Binding-site contacts:
Ligand atom C5 contacts residue ASN154 of chain 5.C at 3.6 Å.
Ligand atom C7 contacts residue ASN154 of chain 5.C at 3.4 Å.
Ligand atom C1 contacts residue SER157 of chain 5.C at 4.2 Å.
Ligand atom N2 contacts residue ASN154 of chain 5.C at 3.1 Å (h-bond).
Ligand atom C8 contacts residue ASN154 of chain 5.C at 3.8 Å.
Ligand atom C4 contacts residue ASN154 of chain 5.C at 4.2 Å.
Ligand atom O7 contacts residue ASN154 of chain 5.C at 3.8 Å.
Ligand atom O6 contacts residue SER157 of chain 5.C at 4.4 Å.
Ligand atom O5 contacts residue SER157 of chain 5.C at 3.5 Å (h-bond).
Ligand atom O5 contacts residue SER156 of chain 5.C at 4.3 Å.
Ligand atom C2 contacts residue ASN154 of chain 5.C at 2.5 Å.
Ligand atom C3 contacts residue ASN154 of chain 5.C at 3.9 Å.
Ligand atom C1 contacts residue SER156 of chain 5.C at 4.1 Å.
Ligand atom C5 contacts residue SER156 of chain 5.C at 4.4 Å.
Ligand atom C6 contacts residue SER157 of chain 5.C at 4.1 Å.
Ligand atom O5 contacts residue ASN154 of chain 5.C at 2.3 Å (h-bond).
Ligand atom C5 contacts residue SER157 of chain 5.C at 4.3 Å.
Ligand atom C1 contacts residue ASN154 of chain 5.C at 1.4 Å.

Sequence of chain 5.C:
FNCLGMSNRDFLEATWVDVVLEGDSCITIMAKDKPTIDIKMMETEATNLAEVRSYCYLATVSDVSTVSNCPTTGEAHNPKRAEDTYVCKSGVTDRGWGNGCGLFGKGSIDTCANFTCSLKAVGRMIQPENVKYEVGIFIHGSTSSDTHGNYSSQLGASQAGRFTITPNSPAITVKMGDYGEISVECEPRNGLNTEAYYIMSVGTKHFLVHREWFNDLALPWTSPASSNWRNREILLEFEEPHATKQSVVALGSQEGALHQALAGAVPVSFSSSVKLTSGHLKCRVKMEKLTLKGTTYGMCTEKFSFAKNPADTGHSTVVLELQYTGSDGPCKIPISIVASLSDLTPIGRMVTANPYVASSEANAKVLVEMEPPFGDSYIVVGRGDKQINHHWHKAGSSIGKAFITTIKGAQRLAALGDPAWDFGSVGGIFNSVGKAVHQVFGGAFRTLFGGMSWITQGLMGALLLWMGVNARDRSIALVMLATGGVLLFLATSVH

This small molecule binds to this protein.
Small molecule (SMILES): CC(=O)N[C@@H]1[C@@H](O)[C@H](O)[C@@H](CO)O[C@H]1O